Binding-site contacts:
Ligand atom C10 contacts residue ILE408 of chain 1.A at 4.2 Å (hydrophobic).
Ligand atom C6 contacts residue GLN136 of chain 1.A at 4.5 Å.
Ligand atom C7 contacts residue GLU75 of chain 1.A at 4.4 Å.
Ligand atom OAB contacts residue TYR129 of chain 1.A at 3.2 Å.
Ligand atom C9 contacts residue ILE408 of chain 1.A at 3.5 Å (hydrophobic).
Ligand atom C5 contacts residue GOL1 of chain 1.G at 3.9 Å.
Ligand atom C5 contacts residue TYR79 of chain 1.A at 4.0 Å (hydrophobic).
Ligand atom C14 contacts residue ILE408 of chain 1.A at 3.6 Å (hydrophobic).
Ligand atom OAB contacts residue THR256 of chain 1.A at 4.0 Å.
Ligand atom C5 contacts residue ILE408 of chain 1.A at 2.9 Å (hydrophobic).
Ligand atom C14 contacts residue ASN132 of chain 1.A at 4.4 Å.
Ligand atom C14 contacts residue TYR79 of chain 1.A at 3.2 Å (hydrophobic).
Ligand atom OAB contacts residue LEU133 of chain 1.A at 4.0 Å.
Ligand atom C9 contacts residue LEU133 of chain 1.A at 4.1 Å (hydrophobic).
Ligand atom C7 contacts residue ASN132 of chain 1.A at 3.9 Å.
Ligand atom C10 contacts residue LEU133 of chain 1.A at 3.8 Å (hydrophobic).
Ligand atom C9 contacts residue CYS257 of chain 1.A at 4.3 Å (hydrophobic).
Ligand atom OAB contacts residue ASN128 of chain 1.A at 3.9 Å.
Ligand atom C14 contacts residue THR409 of chain 1.A at 3.9 Å.
Ligand atom C14 contacts residue GOL1 of chain 1.G at 2.7 Å.
Ligand atom C8 contacts residue ILE408 of chain 1.A at 4.5 Å (hydrophobic).
Ligand atom C5 contacts residue HIS427 of chain 1.A at 3.8 Å.
Ligand atom OAB contacts residue CYS257 of chain 1.A at 3.2 Å (h-bond).
Ligand atom C11 contacts residue ASN132 of chain 1.A at 3.0 Å.
Ligand atom C5 contacts residue THR409 of chain 1.A at 3.7 Å.
Ligand atom C6 contacts residue HIS427 of chain 1.A at 3.5 Å.
Ligand atom C6 contacts residue ASN132 of chain 1.A at 4.0 Å.
Ligand atom C8 contacts residue TYR129 of chain 1.A at 3.8 Å (hydrophobic).
Ligand atom C6 contacts residue ILE408 of chain 1.A at 3.5 Å (hydrophobic).
Ligand atom C14 contacts residue HIS427 of chain 1.A at 3.8 Å.
Ligand atom C7 contacts residue TYR79 of chain 1.A at 4.3 Å (hydrophobic).
Ligand atom C9 contacts residue ASN132 of chain 1.A at 4.5 Å.
Ligand atom C8 contacts residue ASN132 of chain 1.A at 4.1 Å.
Ligand atom C11 contacts residue GLN136 of chain 1.A at 4.3 Å.
Ligand atom C11 contacts residue TYR79 of chain 1.A at 4.4 Å (hydrophobic).
Ligand atom C14 contacts residue GLN136 of chain 1.A at 3.6 Å.
Ligand atom C10 contacts residue TYR129 of chain 1.A at 4.0 Å (hydrophobic).
Ligand atom C10 contacts residue CYS257 of chain 1.A at 3.3 Å (hydrophobic).

Sequence of chain 1.A:
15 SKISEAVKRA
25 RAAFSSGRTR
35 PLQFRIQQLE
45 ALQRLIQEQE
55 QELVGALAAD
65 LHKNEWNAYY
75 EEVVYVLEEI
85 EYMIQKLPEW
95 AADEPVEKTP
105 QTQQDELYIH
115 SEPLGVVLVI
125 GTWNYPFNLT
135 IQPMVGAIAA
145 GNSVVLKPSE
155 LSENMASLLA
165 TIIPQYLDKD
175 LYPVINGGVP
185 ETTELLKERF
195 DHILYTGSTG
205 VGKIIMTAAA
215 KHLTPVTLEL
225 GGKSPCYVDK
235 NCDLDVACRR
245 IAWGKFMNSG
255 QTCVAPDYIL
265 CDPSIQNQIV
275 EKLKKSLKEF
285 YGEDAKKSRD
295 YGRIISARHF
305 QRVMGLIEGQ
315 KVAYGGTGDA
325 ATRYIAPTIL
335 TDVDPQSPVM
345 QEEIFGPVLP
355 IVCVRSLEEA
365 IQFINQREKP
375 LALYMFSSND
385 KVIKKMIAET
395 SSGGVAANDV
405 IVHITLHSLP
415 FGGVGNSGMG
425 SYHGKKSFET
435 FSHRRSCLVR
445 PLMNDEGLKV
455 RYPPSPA

The protein below binds the small molecule below.
Small molecule (SMILES): CCCCCCCC=O